Sequence of chain 2.C:
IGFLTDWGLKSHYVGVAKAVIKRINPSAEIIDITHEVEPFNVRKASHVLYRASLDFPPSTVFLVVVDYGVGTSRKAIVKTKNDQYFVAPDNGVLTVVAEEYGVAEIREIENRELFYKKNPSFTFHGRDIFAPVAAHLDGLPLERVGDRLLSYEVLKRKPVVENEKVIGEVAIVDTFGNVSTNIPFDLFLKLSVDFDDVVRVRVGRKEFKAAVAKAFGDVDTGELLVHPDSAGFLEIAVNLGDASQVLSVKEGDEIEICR

A protein and the small-molecule ligand that binds it are described below.
Small molecule (SMILES): Nc1ncnc2c1ncn2[C@@H]1O[C@H](CO)[C@@H](O)[C@H]1O

Binding-site contacts:
Ligand atom N1 contacts residue VAL242 of chain 2.C at 3.6 Å (h-bond).
Ligand atom C5 contacts residue PHE41 of chain 3.C at 3.6 Å (hydrophobic).
Ligand atom C2' contacts residue ASP7 of chain 3.C at 3.5 Å.
Ligand atom N3 contacts residue PHE41 of chain 3.C at 3.5 Å.
Ligand atom C8 contacts residue PHE220 of chain 2.C at 3.6 Å (hydrophobic).
Ligand atom C5 contacts residue PHE220 of chain 2.C at 3.5 Å (hydrophobic).
Ligand atom O2' contacts residue PHE41 of chain 3.C at 3.6 Å.
Ligand atom O2' contacts residue TYR69 of chain 3.C at 3.5 Å (h-bond).
Ligand atom C2 contacts residue PHE220 of chain 2.C at 3.5 Å (hydrophobic).
Ligand atom O5' contacts residue THR125 of chain 3.C at 2.7 Å (h-bond).
Ligand atom C1' contacts residue ASP68 of chain 3.C at 3.5 Å.
Ligand atom N6 contacts residue ASN182 of chain 2.C at 3.1 Å (h-bond).
Ligand atom O3' contacts residue ASP68 of chain 3.C at 2.9 Å (salt-bridge).
Ligand atom C8 contacts residue PHE180 of chain 2.C at 3.5 Å (hydrophobic).
Ligand atom O3' contacts residue VAL67 of chain 3.C at 3.6 Å.
Ligand atom O2' contacts residue ASP7 of chain 3.C at 2.7 Å (salt-bridge).
Ligand atom N6 contacts residue VAL242 of chain 2.C at 2.8 Å (h-bond).
Ligand atom N3 contacts residue PHE220 of chain 2.C at 3.4 Å.
Ligand atom O2' contacts residue ASP68 of chain 3.C at 3.5 Å (salt-bridge).
Ligand atom O4' contacts residue ASP68 of chain 3.C at 3.7 Å.
Ligand atom O5' contacts residue PHE126 of chain 3.C at 3.5 Å.
Ligand atom C6 contacts residue PHE220 of chain 2.C at 3.6 Å (hydrophobic).
Ligand atom N7 contacts residue PHE180 of chain 2.C at 3.5 Å.
Ligand atom C2' contacts residue PHE180 of chain 2.C at 3.5 Å (hydrophobic).
Ligand atom N3 contacts residue TYR69 of chain 3.C at 3.4 Å.
Ligand atom C2 contacts residue LEU244 of chain 2.C at 3.4 Å (hydrophobic).
Ligand atom C6 contacts residue VAL242 of chain 2.C at 3.6 Å (hydrophobic).
Ligand atom C3' contacts residue TRP8 of chain 3.C at 3.6 Å (hydrophobic).
Ligand atom C3' contacts residue ASP7 of chain 3.C at 3.2 Å.
Ligand atom N1 contacts residue PHE220 of chain 2.C at 3.5 Å.
Ligand atom O3' contacts residue TRP8 of chain 3.C at 3.4 Å (h-bond).
Ligand atom C4 contacts residue PHE41 of chain 3.C at 3.4 Å (hydrophobic).
Ligand atom C4 contacts residue PHE220 of chain 2.C at 3.4 Å (hydrophobic).
Ligand atom C5' contacts residue TRP8 of chain 3.C at 3.6 Å (hydrophobic).
Ligand atom N1 contacts residue LEU244 of chain 2.C at 2.8 Å (h-bond).
Ligand atom O3' contacts residue VAL66 of chain 3.C at 3.3 Å (h-bond).
Ligand atom N7 contacts residue PHE220 of chain 2.C at 3.5 Å.
Ligand atom O3' contacts residue ASP7 of chain 3.C at 2.6 Å (salt-bridge).
Ligand atom N9 contacts residue PHE220 of chain 2.C at 3.5 Å.
Ligand atom N7 contacts residue ASN182 of chain 2.C at 3.2 Å (h-bond).

Sequence of chain 3.C:
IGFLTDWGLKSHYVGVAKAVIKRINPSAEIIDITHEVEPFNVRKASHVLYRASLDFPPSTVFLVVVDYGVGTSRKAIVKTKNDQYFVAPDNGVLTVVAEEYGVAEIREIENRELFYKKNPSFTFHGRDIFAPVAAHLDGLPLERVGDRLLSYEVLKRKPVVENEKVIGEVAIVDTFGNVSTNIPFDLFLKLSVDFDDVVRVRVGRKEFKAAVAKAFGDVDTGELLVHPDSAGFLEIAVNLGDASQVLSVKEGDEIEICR